Sequence of chain 1.A:
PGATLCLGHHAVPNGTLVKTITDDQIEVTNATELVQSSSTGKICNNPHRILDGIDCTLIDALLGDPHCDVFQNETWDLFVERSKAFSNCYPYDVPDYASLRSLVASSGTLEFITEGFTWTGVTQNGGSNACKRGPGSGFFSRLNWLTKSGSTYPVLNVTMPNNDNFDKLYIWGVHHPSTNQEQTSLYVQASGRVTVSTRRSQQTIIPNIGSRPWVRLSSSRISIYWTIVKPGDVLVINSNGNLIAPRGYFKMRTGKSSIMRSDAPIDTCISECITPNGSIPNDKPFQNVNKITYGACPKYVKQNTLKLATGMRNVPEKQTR

Sequence of chain 1.E:
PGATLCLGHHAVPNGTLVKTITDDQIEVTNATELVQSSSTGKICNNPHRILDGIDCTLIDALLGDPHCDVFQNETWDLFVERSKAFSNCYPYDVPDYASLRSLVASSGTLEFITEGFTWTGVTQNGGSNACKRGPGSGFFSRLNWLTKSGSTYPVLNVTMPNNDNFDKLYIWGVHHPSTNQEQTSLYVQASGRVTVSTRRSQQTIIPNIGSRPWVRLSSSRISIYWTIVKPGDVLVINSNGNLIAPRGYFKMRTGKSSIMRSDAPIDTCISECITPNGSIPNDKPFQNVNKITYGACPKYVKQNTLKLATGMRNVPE

Binding-site contacts:
Ligand atom C3 contacts residue ASN159 of chain 1.E at 3.8 Å.
Ligand atom N2 contacts residue ASN159 of chain 1.E at 3.0 Å (h-bond).
Ligand atom C1 contacts residue SER213 of chain 1.A at 3.6 Å.
Ligand atom C3 contacts residue SER221 of chain 1.A at 4.2 Å.
Ligand atom N2 contacts residue SER213 of chain 1.A at 2.8 Å (h-bond).
Ligand atom C6 contacts residue NAG1 of chain 1.J at 4.0 Å.
Ligand atom O5 contacts residue ASN159 of chain 1.E at 2.3 Å (h-bond).
Ligand atom O7 contacts residue PRO215 of chain 1.A at 3.4 Å.
Ligand atom O6 contacts residue THR161 of chain 1.E at 3.8 Å.
Ligand atom O3 contacts residue TRP216 of chain 1.A at 3.6 Å.
Ligand atom C2 contacts residue SER213 of chain 1.A at 3.6 Å.
Ligand atom C4 contacts residue ASN159 of chain 1.E at 4.2 Å.
Ligand atom C2 contacts residue ASN159 of chain 1.E at 2.6 Å.
Ligand atom O3 contacts residue SER221 of chain 1.A at 4.2 Å.
Ligand atom C8 contacts residue THR161 of chain 1.E at 3.6 Å.
Ligand atom C8 contacts residue SER213 of chain 1.A at 3.7 Å.
Ligand atom C8 contacts residue THR181 of chain 1.A at 3.8 Å.
Ligand atom O4 contacts residue TRP216 of chain 1.A at 4.1 Å.
Ligand atom C7 contacts residue TRP216 of chain 1.A at 3.9 Å (hydrophobic).
Ligand atom O7 contacts residue ASN159 of chain 1.E at 3.8 Å.
Ligand atom C3 contacts residue ARG201 of chain 1.E at 3.8 Å.
Ligand atom C5 contacts residue ASN159 of chain 1.E at 3.6 Å.
Ligand atom C3 contacts residue SER213 of chain 1.A at 3.9 Å.
Ligand atom C6 contacts residue THR161 of chain 1.E at 3.5 Å.
Ligand atom C2 contacts residue TRP216 of chain 1.A at 3.7 Å (hydrophobic).
Ligand atom O6 contacts residue TRP216 of chain 1.A at 4.0 Å.
Ligand atom O6 contacts residue NAG1 of chain 1.J at 3.6 Å (h-bond).
Ligand atom C6 contacts residue TRP216 of chain 1.A at 4.2 Å (hydrophobic).
Ligand atom O7 contacts residue TRP216 of chain 1.A at 2.9 Å (h-bond).
Ligand atom O4 contacts residue ARG201 of chain 1.E at 3.6 Å (salt-bridge).
Ligand atom C5 contacts residue TRP216 of chain 1.A at 3.9 Å (hydrophobic).
Ligand atom C1 contacts residue ASN159 of chain 1.E at 1.4 Å.
Ligand atom C3 contacts residue TRP216 of chain 1.A at 4.1 Å (hydrophobic).
Ligand atom O3 contacts residue ARG201 of chain 1.E at 2.6 Å (salt-bridge).
Ligand atom C7 contacts residue SER213 of chain 1.A at 3.7 Å.
Ligand atom C4 contacts residue TRP216 of chain 1.A at 4.2 Å (hydrophobic).
Ligand atom O6 contacts residue TRP216 of chain 1.A at 3.7 Å.
Ligand atom C7 contacts residue ASN159 of chain 1.E at 3.6 Å.
Ligand atom C4 contacts residue ARG201 of chain 1.E at 4.0 Å.
Ligand atom O7 contacts residue ARG214 of chain 1.A at 3.9 Å.

This protein binds this small molecule.
Small molecule (SMILES): CC(=O)N[C@H]1[C@H](O[C@H]2[C@H](O)[C@@H](NC(C)=O)CO[C@@H]2CO)O[C@H](CO)[C@@H](O[C@@H]2O[C@H](CO[C@H]3O[C@H](CO)[C@@H](O)[C@H](O)[C@@H]3O)[C@@H](O)[C@H](O[C@H]3O[C@H](CO)[C@@H](O)[C@H](O)[C@@H]3O)[C@@H]2O)[C@@H]1O